A small-molecule ligand and the protein it binds are described below.
Small molecule (SMILES): CC(C)(COP(=O)(O)O)[C@@H](O)C(=O)NCCC(=O)O

Binding-site contacts:
Ligand atom O6' contacts residue HIS179 of chain 1.A at 3.1 Å (h-bond).
Ligand atom O contacts residue GOL1 of chain 1.I at 2.5 Å (h-bond).
Ligand atom O contacts residue TYR182 of chain 1.A at 3.8 Å.
Ligand atom O6 contacts residue ASP129 of chain 1.A at 3.1 Å (salt-bridge).
Ligand atom O8 contacts residue TYR153 of chain 1.A at 2.6 Å (h-bond).
Ligand atom C contacts residue ILE276 of chain 1.A at 3.9 Å (hydrophobic).
Ligand atom O8 contacts residue GLY202 of chain 1.A at 3.9 Å.
Ligand atom P1 contacts residue THR128 of chain 1.A at 3.5 Å.
Ligand atom O8 contacts residue ASP129 of chain 1.A at 3.5 Å (salt-bridge).
Ligand atom C contacts residue GOL1 of chain 1.I at 3.3 Å.
Ligand atom C3 contacts residue LYS147 of chain 1.A at 4.0 Å.
Ligand atom O6 contacts residue GLY202 of chain 1.A at 4.0 Å.
Ligand atom P1 contacts residue ASP129 of chain 1.A at 3.8 Å.
Ligand atom OXT contacts residue ILE276 of chain 1.A at 4.0 Å.
Ligand atom C6 contacts residue HIS179 of chain 1.A at 4.0 Å.
Ligand atom C3 contacts residue TYR153 of chain 1.A at 4.0 Å (hydrophobic).
Ligand atom O7 contacts residue GLY202 of chain 1.A at 3.2 Å.
Ligand atom O5' contacts residue HIS179 of chain 1.A at 3.0 Å (h-bond).
Ligand atom O6 contacts residue THR128 of chain 1.A at 3.6 Å (h-bond).
Ligand atom O6 contacts residue GLU201 of chain 1.A at 3.9 Å.
Ligand atom OXT contacts residue GOL1 of chain 1.I at 3.4 Å (h-bond).
Ligand atom O2 contacts residue ASP129 of chain 1.A at 3.5 Å.
Ligand atom C4 contacts residue HIS179 of chain 1.A at 3.6 Å.
Ligand atom C4 contacts residue ASP129 of chain 1.A at 3.9 Å.
Ligand atom P1 contacts residue TYR153 of chain 1.A at 3.7 Å.
Ligand atom C5 contacts residue VAL99 of chain 1.A at 3.9 Å (hydrophobic).
Ligand atom P1 contacts residue GLY202 of chain 1.A at 3.9 Å.
Ligand atom O7 contacts residue LYS103 of chain 1.A at 4.0 Å.
Ligand atom O8 contacts residue THR128 of chain 1.A at 2.5 Å (h-bond).
Ligand atom O2 contacts residue TYR153 of chain 1.A at 3.6 Å (h-bond).
Ligand atom O5' contacts residue GDP1 of chain 1.B at 2.6 Å (h-bond).
Ligand atom O7 contacts residue LEU203 of chain 1.A at 2.9 Å (h-bond).
Ligand atom C contacts residue TYR182 of chain 1.A at 3.5 Å (hydrophobic).
Ligand atom C2 contacts residue GDP1 of chain 1.B at 3.7 Å.
Ligand atom O6 contacts residue THR127 of chain 1.A at 4.0 Å.
Ligand atom C4 contacts residue LEU132 of chain 1.A at 4.0 Å (hydrophobic).
Ligand atom O8 contacts residue LEU203 of chain 1.A at 4.0 Å.
Ligand atom C5 contacts residue GDP1 of chain 1.B at 3.6 Å.
Ligand atom C3 contacts residue GLY148 of chain 1.A at 3.7 Å.
Ligand atom OXT contacts residue TYR182 of chain 1.A at 2.6 Å (h-bond).

Sequence of chain 1.A:
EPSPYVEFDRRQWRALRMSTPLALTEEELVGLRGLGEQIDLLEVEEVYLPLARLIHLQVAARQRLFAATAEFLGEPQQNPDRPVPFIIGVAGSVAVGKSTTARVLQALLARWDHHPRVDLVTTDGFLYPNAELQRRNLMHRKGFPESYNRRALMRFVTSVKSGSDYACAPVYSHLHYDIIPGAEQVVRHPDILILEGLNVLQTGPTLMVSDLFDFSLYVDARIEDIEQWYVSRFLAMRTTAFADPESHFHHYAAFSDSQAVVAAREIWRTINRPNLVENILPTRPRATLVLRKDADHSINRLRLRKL